Sequence of chain 1.B:
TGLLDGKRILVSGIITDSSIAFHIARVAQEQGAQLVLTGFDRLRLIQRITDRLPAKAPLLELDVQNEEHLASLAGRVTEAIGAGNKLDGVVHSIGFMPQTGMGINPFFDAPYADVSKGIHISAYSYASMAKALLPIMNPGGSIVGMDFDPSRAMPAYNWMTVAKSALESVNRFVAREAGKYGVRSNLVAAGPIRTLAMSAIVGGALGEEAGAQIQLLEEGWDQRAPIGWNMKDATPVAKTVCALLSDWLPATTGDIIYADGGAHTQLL

Binding-site contacts:
Ligand atom CAF contacts residue PHE117 of chain 1.B at 3.6 Å (hydrophobic).
Ligand atom NAR contacts residue MET219 of chain 1.B at 3.7 Å.
Ligand atom CAH contacts residue ILE222 of chain 1.B at 3.6 Å (hydrophobic).
Ligand atom NAQ contacts residue ILE222 of chain 1.B at 3.5 Å.
Ligand atom CAM contacts residue PRO176 of chain 1.B at 3.6 Å (hydrophobic).
Ligand atom CAN contacts residue PRO176 of chain 1.B at 3.5 Å (hydrophobic).
Ligand atom CAL contacts residue PRO176 of chain 1.B at 3.6 Å (hydrophobic).
Ligand atom NAA contacts residue GLY116 of chain 1.B at 3.2 Å.
Ligand atom CAN contacts residue MET175 of chain 1.B at 3.6 Å (hydrophobic).
Ligand atom CAH contacts residue NAD1 of chain 1.K at 3.1 Å.
Ligand atom CAI contacts residue NAD1 of chain 1.K at 3.6 Å.
Ligand atom CAJ contacts residue TYR178 of chain 1.B at 3.5 Å (hydrophobic).
Ligand atom OAB contacts residue TYR178 of chain 1.B at 2.5 Å (h-bond).
Ligand atom CAC contacts residue ALA218 of chain 1.B at 3.4 Å (hydrophobic).
Ligand atom OAS contacts residue ALA218 of chain 1.B at 3.5 Å.
Ligand atom CAJ contacts residue NAD1 of chain 1.K at 3.6 Å.
Ligand atom OAB contacts residue LYS185 of chain 1.B at 3.7 Å.
Ligand atom CAE contacts residue MET123 of chain 1.B at 3.5 Å (hydrophobic).
Ligand atom CAY contacts residue ALA218 of chain 1.B at 3.6 Å (hydrophobic).
Ligand atom NAQ contacts residue GLN234 of chain 1.B at 3.0 Å (h-bond).
Ligand atom CAD contacts residue MET181 of chain 1.B at 3.6 Å (hydrophobic).
Ligand atom NAA contacts residue NAD1 of chain 1.K at 3.4 Å.
Ligand atom OAB contacts residue NAD1 of chain 1.K at 2.3 Å (h-bond).
Ligand atom CAT contacts residue NAD1 of chain 1.K at 3.3 Å.
Ligand atom CAX contacts residue NAD1 of chain 1.K at 3.5 Å.
Ligand atom CAE contacts residue MET181 of chain 1.B at 3.5 Å (hydrophobic).
Ligand atom CAC contacts residue GLY116 of chain 1.B at 3.5 Å.
Ligand atom CAK contacts residue PHE169 of chain 1.B at 3.5 Å (hydrophobic).
Ligand atom CAV contacts residue ALA218 of chain 1.B at 3.6 Å (hydrophobic).
Ligand atom CAC contacts residue NAD1 of chain 1.K at 3.6 Å.
Ligand atom NAR contacts residue ILE222 of chain 1.B at 3.4 Å.
Ligand atom CAU contacts residue NAD1 of chain 1.K at 3.2 Å.
Ligand atom OAS contacts residue NAD1 of chain 1.K at 3.0 Å (h-bond).
Ligand atom NAR contacts residue GLN234 of chain 1.B at 3.6 Å (h-bond).
Ligand atom CAY contacts residue NAD1 of chain 1.K at 3.6 Å.
Ligand atom CAP contacts residue NAD1 of chain 1.K at 3.2 Å.
Ligand atom CAI contacts residue MET219 of chain 1.B at 3.6 Å (hydrophobic).
Ligand atom CAF contacts residue MET181 of chain 1.B at 3.6 Å (hydrophobic).
Ligand atom CAT contacts residue TYR178 of chain 1.B at 3.3 Å (hydrophobic).
Ligand atom CAO contacts residue ALA177 of chain 1.B at 3.6 Å (hydrophobic).

The small molecule below binds the protein below.
Small molecule (SMILES): N#Cc1ccccc1Oc1ccc(Cn2cc(C3CCCC3)nn2)cc1O